This protein binds this small molecule.
Small molecule (SMILES): CN1N=C(C(=O)O)[C@@H]2[C@@H](C(=O)O)NC[C@@H]21

Sequence of chain 1.A:
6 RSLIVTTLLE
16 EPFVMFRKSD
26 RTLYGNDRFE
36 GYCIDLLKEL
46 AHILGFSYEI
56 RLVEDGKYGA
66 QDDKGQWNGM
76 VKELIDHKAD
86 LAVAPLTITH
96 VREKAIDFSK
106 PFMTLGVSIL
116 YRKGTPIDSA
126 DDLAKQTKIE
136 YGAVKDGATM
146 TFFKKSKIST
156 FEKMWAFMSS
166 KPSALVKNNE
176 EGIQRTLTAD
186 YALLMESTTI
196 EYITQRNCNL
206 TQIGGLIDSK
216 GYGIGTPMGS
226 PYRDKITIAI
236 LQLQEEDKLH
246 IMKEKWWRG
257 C

Binding-site contacts:
Ligand atom C2 contacts residue GLU191 of chain 1.A at 3.9 Å.
Ligand atom N1 contacts residue ASN174 of chain 1.A at 3.8 Å.
Ligand atom C6 contacts residue GLU15 of chain 1.A at 3.8 Å.
Ligand atom N3 contacts residue THR92 of chain 1.A at 2.9 Å (h-bond).
Ligand atom O1 contacts residue MET190 of chain 1.A at 3.7 Å.
Ligand atom O4 contacts residue ALA143 of chain 1.A at 3.4 Å (h-bond).
Ligand atom C8 contacts residue ARG97 of chain 1.A at 3.4 Å.
Ligand atom O2 contacts residue THR92 of chain 1.A at 3.1 Å (h-bond).
Ligand atom O2 contacts residue TYR63 of chain 1.A at 4.0 Å.
Ligand atom C5 contacts residue ALA143 of chain 1.A at 4.1 Å (hydrophobic).
Ligand atom N3 contacts residue PRO90 of chain 1.A at 2.8 Å (h-bond).
Ligand atom C8 contacts residue ALA143 of chain 1.A at 3.9 Å (hydrophobic).
Ligand atom O2 contacts residue ARG97 of chain 1.A at 2.7 Å (salt-bridge).
Ligand atom O1 contacts residue GLU191 of chain 1.A at 3.4 Å.
Ligand atom O3 contacts residue GLY142 of chain 1.A at 3.6 Å.
Ligand atom O1 contacts residue THR144 of chain 1.A at 2.4 Å (h-bond).
Ligand atom O4 contacts residue TYR63 of chain 1.A at 4.0 Å.
Ligand atom C4 contacts residue GLU191 of chain 1.A at 3.9 Å.
Ligand atom C6 contacts residue ASN174 of chain 1.A at 3.5 Å.
Ligand atom C5 contacts residue GLU191 of chain 1.A at 3.4 Å.
Ligand atom O2 contacts residue PRO90 of chain 1.A at 3.6 Å.
Ligand atom N1 contacts residue GLU191 of chain 1.A at 3.7 Å.
Ligand atom C7 contacts residue GLU191 of chain 1.A at 3.6 Å.
Ligand atom C6 contacts residue THR194 of chain 1.A at 3.7 Å.
Ligand atom C5 contacts residue THR92 of chain 1.A at 3.2 Å.
Ligand atom C2 contacts residue PRO90 of chain 1.A at 2.9 Å (hydrophobic).
Ligand atom O4 contacts residue ARG97 of chain 1.A at 3.0 Å (salt-bridge).
Ligand atom N3 contacts residue TYR217 of chain 1.A at 3.7 Å.
Ligand atom O3 contacts residue THR144 of chain 1.A at 2.8 Å (h-bond).
Ligand atom C8 contacts residue THR92 of chain 1.A at 3.5 Å.
Ligand atom C1 contacts residue GLU191 of chain 1.A at 3.5 Å.
Ligand atom N2 contacts residue ASN174 of chain 1.A at 3.7 Å.
Ligand atom C7 contacts residue THR144 of chain 1.A at 3.1 Å.
Ligand atom O3 contacts residue ALA143 of chain 1.A at 2.9 Å (h-bond).
Ligand atom C3 contacts residue TYR63 of chain 1.A at 3.5 Å (hydrophobic).
Ligand atom O2 contacts residue LEU91 of chain 1.A at 3.9 Å.
Ligand atom N2 contacts residue GLU191 of chain 1.A at 3.4 Å (salt-bridge).
Ligand atom C2 contacts residue TYR63 of chain 1.A at 3.6 Å (hydrophobic).
Ligand atom N3 contacts residue GLU191 of chain 1.A at 3.1 Å (salt-bridge).
Ligand atom O3 contacts residue GLU191 of chain 1.A at 4.0 Å.